This small molecule binds to this protein.
Small molecule (SMILES): C[C@@H](C(=O)O)c1nn(C)c2nc(N)[nH]c(=O)c2c1=O

Binding-site contacts:
Ligand atom C16 contacts residue PHE209 of chain 2.A at 3.5 Å (hydrophobic).
Ligand atom N4 contacts residue ILE142 of chain 2.A at 3.4 Å.
Ligand atom N1 contacts residue ILE142 of chain 2.A at 3.6 Å.
Ligand atom N1 contacts residue ARG274 of chain 2.A at 3.9 Å.
Ligand atom C4 contacts residue ASP204 of chain 2.A at 3.9 Å.
Ligand atom C17 contacts residue ARG274 of chain 2.A at 3.8 Å.
Ligand atom C4 contacts residue LYS240 of chain 2.A at 4.0 Å.
Ligand atom O4 contacts residue LYS240 of chain 2.A at 3.0 Å (salt-bridge).
Ligand atom C11 contacts residue ARG274 of chain 2.A at 3.4 Å.
Ligand atom C1 contacts residue ARG274 of chain 2.A at 3.5 Å.
Ligand atom C3 contacts residue ASP204 of chain 2.A at 3.4 Å.
Ligand atom O4 contacts residue GLY236 of chain 2.A at 3.2 Å (h-bond).
Ligand atom C14 contacts residue ASP121 of chain 2.A at 3.1 Å.
Ligand atom O13 contacts residue PHE209 of chain 2.A at 3.4 Å.
Ligand atom N6 contacts residue ASN140 of chain 2.A at 2.7 Å (h-bond).
Ligand atom N1 contacts residue ASN140 of chain 2.A at 3.2 Å (h-bond).
Ligand atom C14 contacts residue ARG274 of chain 2.A at 3.6 Å.
Ligand atom C14 contacts residue ASN140 of chain 2.A at 3.5 Å.
Ligand atom C11 contacts residue PHE209 of chain 2.A at 3.9 Å (hydrophobic).
Ligand atom C12 contacts residue LYS240 of chain 2.A at 3.6 Å.
Ligand atom N6 contacts residue ASP204 of chain 2.A at 3.0 Å (salt-bridge).
Ligand atom C12 contacts residue ARG274 of chain 2.A at 3.3 Å.
Ligand atom C12 contacts residue PHE209 of chain 2.A at 3.7 Å (hydrophobic).
Ligand atom N6 contacts residue LEU234 of chain 2.A at 3.7 Å.
Ligand atom O19 contacts residue LYS240 of chain 2.A at 3.9 Å.
Ligand atom N4 contacts residue ARG274 of chain 2.A at 3.4 Å (salt-bridge).
Ligand atom O4 contacts residue MET165 of chain 2.A at 4.0 Å.
Ligand atom N2 contacts residue ASP204 of chain 2.A at 2.8 Å (salt-bridge).
Ligand atom O18 contacts residue ARG274 of chain 2.A at 2.9 Å (salt-bridge).
Ligand atom C2 contacts residue ILE142 of chain 2.A at 3.6 Å (hydrophobic).
Ligand atom N6 contacts residue ILE163 of chain 2.A at 3.7 Å.
Ligand atom N2 contacts residue MET165 of chain 2.A at 3.5 Å (h-bond).
Ligand atom O13 contacts residue LYS240 of chain 2.A at 2.4 Å (salt-bridge).
Ligand atom O13 contacts residue ARG274 of chain 2.A at 3.9 Å.
Ligand atom C14 contacts residue ILE142 of chain 2.A at 3.4 Å (hydrophobic).
Ligand atom C4 contacts residue MET165 of chain 2.A at 3.6 Å (hydrophobic).
Ligand atom C3 contacts residue MET165 of chain 2.A at 3.8 Å (hydrophobic).
Ligand atom N3 contacts residue ARG274 of chain 2.A at 3.4 Å (salt-bridge).
Ligand atom C2 contacts residue ARG274 of chain 2.A at 3.6 Å.
Ligand atom C3 contacts residue ASN140 of chain 2.A at 3.6 Å.

Sequence of chain 2.A:
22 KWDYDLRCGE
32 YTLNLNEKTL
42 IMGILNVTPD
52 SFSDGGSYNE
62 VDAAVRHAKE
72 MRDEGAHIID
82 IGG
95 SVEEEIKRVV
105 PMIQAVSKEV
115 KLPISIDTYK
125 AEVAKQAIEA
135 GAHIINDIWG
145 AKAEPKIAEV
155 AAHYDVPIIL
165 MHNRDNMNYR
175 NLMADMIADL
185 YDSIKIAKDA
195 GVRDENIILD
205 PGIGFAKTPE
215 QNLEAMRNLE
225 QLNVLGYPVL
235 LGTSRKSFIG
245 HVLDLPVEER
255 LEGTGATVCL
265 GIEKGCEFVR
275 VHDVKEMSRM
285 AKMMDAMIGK